Sequence of chain 1.A:
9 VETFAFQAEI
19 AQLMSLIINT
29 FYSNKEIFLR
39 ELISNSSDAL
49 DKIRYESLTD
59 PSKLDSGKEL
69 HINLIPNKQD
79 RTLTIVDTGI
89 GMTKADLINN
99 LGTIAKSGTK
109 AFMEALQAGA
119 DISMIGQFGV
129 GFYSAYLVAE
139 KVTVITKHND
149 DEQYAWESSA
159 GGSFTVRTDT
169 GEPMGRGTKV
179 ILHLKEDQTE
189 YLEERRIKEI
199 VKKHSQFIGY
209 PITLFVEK

Binding-site contacts:
Ligand atom C22 contacts residue MET90 of chain 1.A at 3.4 Å (hydrophobic).
Ligand atom C22 contacts residue GLY89 of chain 1.A at 3.5 Å.
Ligand atom O09 contacts residue PHE130 of chain 1.A at 3.8 Å.
Ligand atom C01 contacts residue THR176 of chain 1.A at 3.7 Å.
Ligand atom C11 contacts residue PHE130 of chain 1.A at 3.7 Å (hydrophobic).
Ligand atom C19 contacts residue PHE130 of chain 1.A at 3.4 Å (hydrophobic).
Ligand atom C07 contacts residue MET90 of chain 1.A at 3.8 Å (hydrophobic).
Ligand atom O08 contacts residue MET90 of chain 1.A at 3.6 Å.
Ligand atom C01 contacts residue ASP85 of chain 1.A at 3.5 Å.
Ligand atom C13 contacts residue PHE130 of chain 1.A at 3.4 Å (hydrophobic).
Ligand atom N14 contacts residue PHE130 of chain 1.A at 3.2 Å.
Ligand atom C07 contacts residue ALA47 of chain 1.A at 3.9 Å (hydrophobic).
Ligand atom O08 contacts residue THR176 of chain 1.A at 2.8 Å (h-bond).
Ligand atom O09 contacts residue ASN43 of chain 1.A at 3.5 Å.
Ligand atom O08 contacts residue GLY89 of chain 1.A at 3.7 Å.
Ligand atom C03 contacts residue ASN43 of chain 1.A at 3.7 Å.
Ligand atom BR1 contacts residue TRP154 of chain 1.A at 3.5 Å.
Ligand atom C24 contacts residue LYS50 of chain 1.A at 3.8 Å.
Ligand atom N14 contacts residue ASN43 of chain 1.A at 3.5 Å (h-bond).
Ligand atom O10 contacts residue THR176 of chain 1.A at 3.3 Å.
Ligand atom N14 contacts residue LEU99 of chain 1.A at 3.8 Å.
Ligand atom O10 contacts residue ASP85 of chain 1.A at 2.6 Å (salt-bridge).
Ligand atom N15 contacts residue PHE130 of chain 1.A at 3.8 Å.
Ligand atom C18 contacts residue PHE130 of chain 1.A at 3.7 Å (hydrophobic).
Ligand atom C05 contacts residue MET90 of chain 1.A at 3.9 Å (hydrophobic).
Ligand atom BR1 contacts residue LEU95 of chain 1.A at 3.6 Å.
Ligand atom C16 contacts residue MET90 of chain 1.A at 3.8 Å (hydrophobic).
Ligand atom C16 contacts residue PHE130 of chain 1.A at 3.8 Å (hydrophobic).
Ligand atom C27 contacts residue GLY89 of chain 1.A at 3.8 Å.
Ligand atom C13 contacts residue LEU99 of chain 1.A at 3.8 Å (hydrophobic).
Ligand atom C02 contacts residue ASP85 of chain 1.A at 3.6 Å.
Ligand atom C29 contacts residue LYS50 of chain 1.A at 3.5 Å.
Ligand atom N12 contacts residue PHE130 of chain 1.A at 3.5 Å.
Ligand atom BR1 contacts residue VAL142 of chain 1.A at 3.8 Å.
Ligand atom C07 contacts residue THR176 of chain 1.A at 3.7 Å.
Ligand atom N15 contacts residue ASN43 of chain 1.A at 2.9 Å (h-bond).
Ligand atom O10 contacts residue ALA47 of chain 1.A at 3.2 Å.
Ligand atom N21 contacts residue MET90 of chain 1.A at 3.7 Å.
Ligand atom C30 contacts residue LYS50 of chain 1.A at 3.5 Å.
Ligand atom C02 contacts residue THR176 of chain 1.A at 3.9 Å.

A small-molecule ligand and the protein it binds are described below.
Small molecule (SMILES): O=C(c1cc(-c2nnc3ccc(Br)cn23)c(O)cc1O)N1CCc2ccccc2C1